The protein below binds the small molecule below.
Small molecule (SMILES): Cc1ncc(-c2ccn3ncc(-c4ccc5c(c4)[C@](C)(Cc4ccccc4)C(=O)N5)c3n2)cn1

Binding-site contacts:
Ligand atom C8 contacts residue VAL745 of chain 1.A at 3.9 Å (hydrophobic).
Ligand atom N9 contacts residue GLU743 of chain 1.A at 3.7 Å.
Ligand atom N4 contacts residue VAL745 of chain 1.A at 3.8 Å.
Ligand atom C25 contacts residue MET666 of chain 1.A at 3.8 Å (hydrophobic).
Ligand atom C12 contacts residue ILE742 of chain 1.A at 3.7 Å (hydrophobic).
Ligand atom C3 contacts residue SER748 of chain 1.A at 3.5 Å.
Ligand atom N19 contacts residue ILE742 of chain 1.A at 3.8 Å.
Ligand atom C23 contacts residue SER668 of chain 1.A at 3.7 Å.
Ligand atom C31 contacts residue GLN753 of chain 1.A at 3.9 Å.
Ligand atom C22 contacts residue SER668 of chain 1.A at 3.2 Å.
Ligand atom C8 contacts residue GLU743 of chain 1.A at 3.4 Å.
Ligand atom N19 contacts residue ASP827 of chain 1.A at 3.8 Å.
Ligand atom N9 contacts residue VAL745 of chain 1.A at 2.9 Å (h-bond).
Ligand atom C12 contacts residue ASP827 of chain 1.A at 3.9 Å.
Ligand atom C11 contacts residue TYR730 of chain 1.A at 3.6 Å (hydrophobic).
Ligand atom C27 contacts residue ILE826 of chain 1.A at 3.9 Å (hydrophobic).
Ligand atom N6 contacts residue MET816 of chain 1.A at 3.8 Å.
Ligand atom C26 contacts residue ILE694 of chain 1.A at 3.8 Å (hydrophobic).
Ligand atom C34 contacts residue GLN753 of chain 1.A at 3.6 Å.
Ligand atom N9 contacts residue VAL744 of chain 1.A at 3.6 Å.
Ligand atom C3 contacts residue MET816 of chain 1.A at 3.9 Å (hydrophobic).
Ligand atom C2 contacts residue TRP674 of chain 1.A at 3.9 Å (hydrophobic).
Ligand atom C12 contacts residue TYR730 of chain 1.A at 3.3 Å (hydrophobic).
Ligand atom O18 contacts residue ASP827 of chain 1.A at 3.7 Å.
Ligand atom O18 contacts residue LYS696 of chain 1.A at 2.8 Å (salt-bridge).
Ligand atom C5 contacts residue MET816 of chain 1.A at 3.9 Å (hydrophobic).
Ligand atom N32 contacts residue GLN753 of chain 1.A at 3.8 Å.
Ligand atom C3 contacts residue VAL745 of chain 1.A at 3.6 Å (hydrophobic).
Ligand atom C7 contacts residue ILE694 of chain 1.A at 3.8 Å (hydrophobic).
Ligand atom C11 contacts residue ILE826 of chain 1.A at 3.8 Å (hydrophobic).
Ligand atom C1 contacts residue MET816 of chain 1.A at 3.7 Å (hydrophobic).
Ligand atom C24 contacts residue MET666 of chain 1.A at 3.7 Å (hydrophobic).
Ligand atom C13 contacts residue ILE742 of chain 1.A at 3.8 Å (hydrophobic).
Ligand atom C11 contacts residue ILE742 of chain 1.A at 3.4 Å (hydrophobic).
Ligand atom C17 contacts residue LYS696 of chain 1.A at 3.7 Å.
Ligand atom C10 contacts residue ILE826 of chain 1.A at 3.9 Å (hydrophobic).
Ligand atom C33 contacts residue TRP674 of chain 1.A at 3.8 Å (hydrophobic).
Ligand atom C2 contacts residue MET816 of chain 1.A at 3.4 Å (hydrophobic).
Ligand atom N30 contacts residue THR750 of chain 1.A at 3.6 Å.
Ligand atom C29 contacts residue THR750 of chain 1.A at 3.8 Å.

Sequence of chain 1.A:
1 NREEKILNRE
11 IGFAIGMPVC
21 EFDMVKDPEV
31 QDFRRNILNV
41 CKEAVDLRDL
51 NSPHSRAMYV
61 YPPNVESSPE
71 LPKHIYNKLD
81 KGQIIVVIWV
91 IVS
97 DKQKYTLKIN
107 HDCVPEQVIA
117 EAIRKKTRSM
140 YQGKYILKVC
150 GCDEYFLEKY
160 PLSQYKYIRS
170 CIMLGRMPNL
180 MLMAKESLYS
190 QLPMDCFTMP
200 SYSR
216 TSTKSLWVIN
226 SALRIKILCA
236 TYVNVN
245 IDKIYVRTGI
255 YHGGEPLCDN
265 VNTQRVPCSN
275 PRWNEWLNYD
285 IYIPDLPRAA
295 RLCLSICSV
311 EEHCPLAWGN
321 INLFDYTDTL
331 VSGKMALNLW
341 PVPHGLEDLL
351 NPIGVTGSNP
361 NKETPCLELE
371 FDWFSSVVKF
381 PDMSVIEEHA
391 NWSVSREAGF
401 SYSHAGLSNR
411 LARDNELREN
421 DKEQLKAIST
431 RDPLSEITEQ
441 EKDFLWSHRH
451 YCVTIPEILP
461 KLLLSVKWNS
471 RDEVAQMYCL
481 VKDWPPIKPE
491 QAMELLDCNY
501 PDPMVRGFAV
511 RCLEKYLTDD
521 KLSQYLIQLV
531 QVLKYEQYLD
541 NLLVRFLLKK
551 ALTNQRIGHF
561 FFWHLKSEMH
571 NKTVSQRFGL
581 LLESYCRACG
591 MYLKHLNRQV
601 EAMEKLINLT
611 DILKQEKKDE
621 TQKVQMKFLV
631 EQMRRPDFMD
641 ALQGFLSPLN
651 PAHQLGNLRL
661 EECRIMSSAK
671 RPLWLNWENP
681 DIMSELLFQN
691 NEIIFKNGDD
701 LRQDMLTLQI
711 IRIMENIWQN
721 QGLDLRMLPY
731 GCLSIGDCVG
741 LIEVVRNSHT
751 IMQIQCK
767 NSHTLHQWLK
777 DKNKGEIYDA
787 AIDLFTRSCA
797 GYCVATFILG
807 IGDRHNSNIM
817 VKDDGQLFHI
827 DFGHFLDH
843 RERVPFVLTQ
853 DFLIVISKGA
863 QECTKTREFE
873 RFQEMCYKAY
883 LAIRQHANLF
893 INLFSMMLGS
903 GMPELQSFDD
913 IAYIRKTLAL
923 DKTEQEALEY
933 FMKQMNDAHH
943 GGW